Sequence of chain 1.D:
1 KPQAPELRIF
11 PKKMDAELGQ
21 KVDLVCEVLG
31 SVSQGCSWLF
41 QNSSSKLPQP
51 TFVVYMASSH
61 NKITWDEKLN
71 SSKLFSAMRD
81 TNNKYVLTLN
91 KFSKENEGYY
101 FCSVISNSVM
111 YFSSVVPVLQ

Binding-site contacts:
Ligand atom C7 contacts residue ASN70 of chain 1.D at 3.5 Å.
Ligand atom C4 contacts residue ASN70 of chain 1.D at 4.2 Å.
Ligand atom O7 contacts residue ASN70 of chain 1.D at 2.7 Å (h-bond).
Ligand atom C1 contacts residue ASN70 of chain 1.D at 1.5 Å.
Ligand atom C2 contacts residue ASN70 of chain 1.D at 2.5 Å.
Ligand atom C5 contacts residue ASN70 of chain 1.D at 3.7 Å.
Ligand atom O6 contacts residue ASN70 of chain 1.D at 4.0 Å.
Ligand atom N2 contacts residue ASN70 of chain 1.D at 3.0 Å (h-bond).
Ligand atom O5 contacts residue ASN70 of chain 1.D at 2.4 Å (h-bond).
Ligand atom C3 contacts residue ASN70 of chain 1.D at 3.8 Å.

The protein below binds the small molecule below.
Small molecule (SMILES): CC(=O)N[C@@H]1[C@@H](O)[C@H](O)[C@@H](CO)O[C@H]1O